Sequence of chain 1.C:
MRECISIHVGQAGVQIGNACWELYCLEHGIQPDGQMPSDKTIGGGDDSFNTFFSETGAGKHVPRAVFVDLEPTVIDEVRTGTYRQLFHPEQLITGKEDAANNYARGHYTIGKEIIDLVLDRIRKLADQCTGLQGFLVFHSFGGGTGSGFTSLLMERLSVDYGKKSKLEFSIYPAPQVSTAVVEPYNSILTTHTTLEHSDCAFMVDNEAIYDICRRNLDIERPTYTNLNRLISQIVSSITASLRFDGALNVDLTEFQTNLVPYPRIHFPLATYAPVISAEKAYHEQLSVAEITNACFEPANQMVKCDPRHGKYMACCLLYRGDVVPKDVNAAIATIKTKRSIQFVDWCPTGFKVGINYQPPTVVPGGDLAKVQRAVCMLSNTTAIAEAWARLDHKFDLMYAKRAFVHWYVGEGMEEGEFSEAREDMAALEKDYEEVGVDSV

This small molecule binds to this protein.
Small molecule (SMILES): CC(=O)Nc1ccc(-c2csc(N)n2)cc1

Binding-site contacts:
Ligand atom C contacts residue GLU45 of chain 1.D at 3.8 Å.
Ligand atom S contacts residue GLU71 of chain 1.C at 3.9 Å.
Ligand atom N1 contacts residue ASP249 of chain 1.D at 3.2 Å.
Ligand atom C10 contacts residue ALA248 of chain 1.D at 3.7 Å (hydrophobic).
Ligand atom O contacts residue GLU45 of chain 1.D at 3.3 Å (salt-bridge).
Ligand atom N2 contacts residue ARG2 of chain 1.D at 3.7 Å.
Ligand atom C4 contacts residue ARG46 of chain 1.D at 3.4 Å.
Ligand atom C4 contacts residue VAL49 of chain 1.D at 3.8 Å (hydrophobic).
Ligand atom C9 contacts residue ARG2 of chain 1.D at 3.8 Å.
Ligand atom N2 contacts residue ARG46 of chain 1.D at 3.9 Å.
Ligand atom C1 contacts residue ARG46 of chain 1.D at 3.9 Å.
Ligand atom C4 contacts residue ARG2 of chain 1.D at 3.6 Å.
Ligand atom C6 contacts residue THR73 of chain 1.C at 3.6 Å.
Ligand atom N contacts residue GLU45 of chain 1.D at 3.2 Å (salt-bridge).
Ligand atom C6 contacts residue ARG46 of chain 1.D at 3.3 Å.
Ligand atom C1 contacts residue ASN48 of chain 1.D at 3.5 Å.
Ligand atom N contacts residue MET1 of chain 1.D at 3.6 Å.
Ligand atom C5 contacts residue ARG46 of chain 1.D at 3.4 Å.
Ligand atom C3 contacts residue ARG46 of chain 1.D at 3.8 Å.
Ligand atom C8 contacts residue ARG2 of chain 1.D at 3.6 Å.
Ligand atom C2 contacts residue MET1 of chain 1.D at 3.7 Å (hydrophobic).
Ligand atom C7 contacts residue GLU45 of chain 1.D at 3.8 Å.
Ligand atom C7 contacts residue ARG46 of chain 1.D at 3.4 Å.
Ligand atom C8 contacts residue ARG46 of chain 1.D at 3.7 Å.
Ligand atom C3 contacts residue MET1 of chain 1.D at 3.5 Å (hydrophobic).
Ligand atom C contacts residue LEU44 of chain 1.D at 3.9 Å (hydrophobic).
Ligand atom C contacts residue MET1 of chain 1.D at 3.8 Å (hydrophobic).
Ligand atom C contacts residue ASN48 of chain 1.D at 2.8 Å.
Ligand atom C4 contacts residue MET1 of chain 1.D at 3.8 Å (hydrophobic).
Ligand atom N1 contacts residue ALA248 of chain 1.D at 2.5 Å (h-bond).
Ligand atom C1 contacts residue GLU45 of chain 1.D at 3.2 Å.
Ligand atom C2 contacts residue GLU45 of chain 1.D at 3.5 Å.
Ligand atom C9 contacts residue THR73 of chain 1.C at 3.4 Å.
Ligand atom C3 contacts residue ARG2 of chain 1.D at 4.0 Å.
Ligand atom C1 contacts residue MET1 of chain 1.D at 4.0 Å (hydrophobic).
Ligand atom O contacts residue ASN48 of chain 1.D at 2.8 Å (h-bond).
Ligand atom O contacts residue ARG46 of chain 1.D at 3.0 Å.
Ligand atom O contacts residue ILE47 of chain 1.D at 3.0 Å (h-bond).
Ligand atom C10 contacts residue ARG2 of chain 1.D at 3.9 Å.
Ligand atom C9 contacts residue GLU71 of chain 1.C at 3.9 Å.

Sequence of chain 1.D:
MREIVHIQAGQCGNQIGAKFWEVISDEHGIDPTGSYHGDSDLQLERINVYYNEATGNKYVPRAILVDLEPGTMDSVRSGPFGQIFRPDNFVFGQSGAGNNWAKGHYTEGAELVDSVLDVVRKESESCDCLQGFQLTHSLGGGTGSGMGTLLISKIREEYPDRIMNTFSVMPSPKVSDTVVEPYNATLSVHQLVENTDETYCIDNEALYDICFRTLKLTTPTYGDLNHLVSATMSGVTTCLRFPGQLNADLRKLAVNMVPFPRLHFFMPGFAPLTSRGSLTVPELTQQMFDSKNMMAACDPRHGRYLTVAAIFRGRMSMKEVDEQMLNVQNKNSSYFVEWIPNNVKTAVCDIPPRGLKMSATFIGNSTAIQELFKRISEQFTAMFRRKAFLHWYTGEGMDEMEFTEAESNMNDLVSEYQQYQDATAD